Binding-site contacts:
Ligand atom N23 contacts residue HIS96 of chain 1.A at 3.4 Å (h-bond).
Ligand atom N23 contacts residue HIS119 of chain 1.A at 3.4 Å (h-bond).
Ligand atom N13 contacts residue GLN92 of chain 1.A at 3.6 Å.
Ligand atom C26 contacts residue LEU197 of chain 1.A at 3.4 Å (hydrophobic).
Ligand atom C18 contacts residue THR199 of chain 1.A at 3.2 Å.
Ligand atom O05 contacts residue VAL130 of chain 1.A at 3.3 Å.
Ligand atom N15 contacts residue SO41 of chain 1.H at 2.9 Å (h-bond).
Ligand atom O24 contacts residue TRP208 of chain 1.A at 3.5 Å.
Ligand atom C25 contacts residue VAL121 of chain 1.A at 3.5 Å (hydrophobic).
Ligand atom C19 contacts residue LEU197 of chain 1.A at 3.7 Å (hydrophobic).
Ligand atom O22 contacts residue ZN1 of chain 1.B at 2.9 Å.
Ligand atom C28 contacts residue GLN67 of chain 1.A at 2.7 Å.
Ligand atom N13 contacts residue SO41 of chain 1.H at 2.8 Å (h-bond).
Ligand atom S21 contacts residue THR198 of chain 1.A at 3.7 Å.
Ligand atom N23 contacts residue THR198 of chain 1.A at 2.7 Å (h-bond).
Ligand atom C09 contacts residue VAL130 of chain 1.A at 3.5 Å (hydrophobic).
Ligand atom N10 contacts residue LEU91 of chain 1.A at 3.7 Å.
Ligand atom O24 contacts residue LEU197 of chain 1.A at 3.3 Å.
Ligand atom N23 contacts residue ZN1 of chain 1.B at 1.9 Å.
Ligand atom C12 contacts residue SO41 of chain 1.H at 3.5 Å.
Ligand atom O24 contacts residue THR198 of chain 1.A at 2.9 Å (h-bond).
Ligand atom S27 contacts residue LEU91 of chain 1.A at 3.6 Å.
Ligand atom O22 contacts residue VAL142 of chain 1.A at 3.7 Å.
Ligand atom C14 contacts residue GLN92 of chain 1.A at 3.5 Å.
Ligand atom C18 contacts residue LEU197 of chain 1.A at 3.6 Å (hydrophobic).
Ligand atom C02 contacts residue LEU91 of chain 1.A at 3.5 Å (hydrophobic).
Ligand atom C11 contacts residue LEU91 of chain 1.A at 3.5 Å (hydrophobic).
Ligand atom N23 contacts residue HIS94 of chain 1.A at 3.1 Å (h-bond).
Ligand atom C20 contacts residue LEU197 of chain 1.A at 3.5 Å (hydrophobic).
Ligand atom C26 contacts residue VAL121 of chain 1.A at 3.7 Å (hydrophobic).
Ligand atom C17 contacts residue LEU197 of chain 1.A at 3.5 Å (hydrophobic).
Ligand atom C01 contacts residue LEU91 of chain 1.A at 3.3 Å (hydrophobic).
Ligand atom N29 contacts residue GLN67 of chain 1.A at 3.1 Å (h-bond).
Ligand atom C25 contacts residue LEU197 of chain 1.A at 3.4 Å (hydrophobic).
Ligand atom S21 contacts residue ZN1 of chain 1.B at 3.0 Å.
Ligand atom N30 contacts residue LEU91 of chain 1.A at 3.5 Å.
Ligand atom O22 contacts residue HIS94 of chain 1.A at 3.3 Å.
Ligand atom C19 contacts residue THR199 of chain 1.A at 3.0 Å.
Ligand atom O22 contacts residue HIS119 of chain 1.A at 3.2 Å (h-bond).
Ligand atom C28 contacts residue GLN92 of chain 1.A at 3.5 Å.

A small-molecule ligand and the protein it binds are described below.
Small molecule (SMILES): CCOC(=O)c1cnc2c(NC(=S)NCc3ccc(S(N)(=O)=O)cc3)cnn2c1C

Sequence of chain 1.A:
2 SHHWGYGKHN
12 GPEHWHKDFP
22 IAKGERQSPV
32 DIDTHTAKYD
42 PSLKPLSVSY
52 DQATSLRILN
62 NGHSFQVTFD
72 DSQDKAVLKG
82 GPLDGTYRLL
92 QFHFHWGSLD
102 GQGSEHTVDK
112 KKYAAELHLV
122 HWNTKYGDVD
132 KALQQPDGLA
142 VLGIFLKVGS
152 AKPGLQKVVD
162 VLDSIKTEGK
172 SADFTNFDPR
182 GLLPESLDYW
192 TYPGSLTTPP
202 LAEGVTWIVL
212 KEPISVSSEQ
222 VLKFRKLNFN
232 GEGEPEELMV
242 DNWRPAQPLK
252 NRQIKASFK